Binding-site contacts:
Ligand atom C05 contacts residue GLU27 of chain 1.B at 3.6 Å.
Ligand atom C08 contacts residue GLU409 of chain 1.B at 3.5 Å.
Ligand atom C07 contacts residue ASN401 of chain 1.B at 3.8 Å.
Ligand atom C22 contacts residue GLU282 of chain 1.B at 3.6 Å.
Ligand atom N21 contacts residue GLU277 of chain 1.B at 3.9 Å.
Ligand atom N22 contacts residue GLU277 of chain 1.B at 3.0 Å (salt-bridge).
Ligand atom N22 contacts residue ARG53 of chain 1.B at 4.0 Å.
Ligand atom C23 contacts residue GLU282 of chain 1.B at 3.7 Å.
Ligand atom C07 contacts residue TYR402 of chain 1.B at 3.7 Å (hydrophobic).
Ligand atom C06 contacts residue GLU27 of chain 1.B at 4.1 Å.
Ligand atom C22 contacts residue GLU409 of chain 1.B at 4.1 Å.
Ligand atom C12 contacts residue GLU409 of chain 1.B at 4.1 Å.
Ligand atom C09 contacts residue GLU27 of chain 1.B at 3.8 Å.
Ligand atom C27 contacts residue TYR410 of chain 1.B at 3.4 Å (hydrophobic).
Ligand atom C06 contacts residue ARG403 of chain 1.B at 4.0 Å.
Ligand atom N22 contacts residue GLU282 of chain 1.B at 2.8 Å (salt-bridge).
Ligand atom N01 contacts residue ARG403 of chain 1.B at 3.7 Å.
Ligand atom N02 contacts residue SER407 of chain 1.B at 3.9 Å.
Ligand atom C26 contacts residue GLU409 of chain 1.B at 4.1 Å.
Ligand atom C06 contacts residue GLU409 of chain 1.B at 3.6 Å.
Ligand atom C10 contacts residue PRO42 of chain 1.B at 4.1 Å (hydrophobic).
Ligand atom N02 contacts residue ARG403 of chain 1.B at 3.9 Å.
Ligand atom C02 contacts residue ARG403 of chain 1.B at 3.7 Å.
Ligand atom N21 contacts residue GLU409 of chain 1.B at 3.9 Å.
Ligand atom C24 contacts residue TYR410 of chain 1.B at 4.1 Å (hydrophobic).
Ligand atom N02 contacts residue GLU409 of chain 1.B at 3.1 Å (salt-bridge).
Ligand atom C04 contacts residue ARG403 of chain 1.B at 3.8 Å.
Ligand atom C02 contacts residue GLU409 of chain 1.B at 3.6 Å.
Ligand atom C03 contacts residue ARG403 of chain 1.B at 3.7 Å.
Ligand atom C10 contacts residue GLU409 of chain 1.B at 4.1 Å.
Ligand atom N21 contacts residue ARG403 of chain 1.B at 3.9 Å.
Ligand atom C07 contacts residue ARG403 of chain 1.B at 3.9 Å.
Ligand atom C22 contacts residue GLU277 of chain 1.B at 3.9 Å.
Ligand atom N01 contacts residue GLU409 of chain 1.B at 2.8 Å (salt-bridge).
Ligand atom N22 contacts residue LEU275 of chain 1.B at 4.1 Å.
Ligand atom C09 contacts residue ARG403 of chain 1.B at 3.9 Å.
Ligand atom C08 contacts residue GLU27 of chain 1.B at 4.0 Å.
Ligand atom N02 contacts residue PHE408 of chain 1.B at 3.6 Å (h-bond).
Ligand atom C09 contacts residue GLU409 of chain 1.B at 3.7 Å.
Ligand atom C12 contacts residue LEU26 of chain 1.B at 4.2 Å (hydrophobic).

This small molecule binds to this protein.
Small molecule (SMILES): Cc1cc(N)nc(CCCCCc2cc(C)cc(N)n2)c1

Sequence of chain 1.B:
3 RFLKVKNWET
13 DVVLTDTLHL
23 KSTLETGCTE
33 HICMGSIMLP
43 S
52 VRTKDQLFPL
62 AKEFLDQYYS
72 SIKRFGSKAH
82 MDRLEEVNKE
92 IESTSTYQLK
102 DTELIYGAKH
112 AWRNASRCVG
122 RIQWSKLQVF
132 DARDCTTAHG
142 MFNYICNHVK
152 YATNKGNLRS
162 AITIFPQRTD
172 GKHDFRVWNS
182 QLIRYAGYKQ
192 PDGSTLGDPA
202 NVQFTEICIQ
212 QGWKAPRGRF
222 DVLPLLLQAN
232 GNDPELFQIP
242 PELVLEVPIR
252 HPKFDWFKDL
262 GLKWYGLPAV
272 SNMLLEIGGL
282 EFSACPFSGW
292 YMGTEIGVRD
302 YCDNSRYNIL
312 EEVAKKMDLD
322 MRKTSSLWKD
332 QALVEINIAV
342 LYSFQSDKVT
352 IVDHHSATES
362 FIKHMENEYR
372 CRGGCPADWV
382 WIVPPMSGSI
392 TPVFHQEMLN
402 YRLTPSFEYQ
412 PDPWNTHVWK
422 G